Sequence of chain 1.A:
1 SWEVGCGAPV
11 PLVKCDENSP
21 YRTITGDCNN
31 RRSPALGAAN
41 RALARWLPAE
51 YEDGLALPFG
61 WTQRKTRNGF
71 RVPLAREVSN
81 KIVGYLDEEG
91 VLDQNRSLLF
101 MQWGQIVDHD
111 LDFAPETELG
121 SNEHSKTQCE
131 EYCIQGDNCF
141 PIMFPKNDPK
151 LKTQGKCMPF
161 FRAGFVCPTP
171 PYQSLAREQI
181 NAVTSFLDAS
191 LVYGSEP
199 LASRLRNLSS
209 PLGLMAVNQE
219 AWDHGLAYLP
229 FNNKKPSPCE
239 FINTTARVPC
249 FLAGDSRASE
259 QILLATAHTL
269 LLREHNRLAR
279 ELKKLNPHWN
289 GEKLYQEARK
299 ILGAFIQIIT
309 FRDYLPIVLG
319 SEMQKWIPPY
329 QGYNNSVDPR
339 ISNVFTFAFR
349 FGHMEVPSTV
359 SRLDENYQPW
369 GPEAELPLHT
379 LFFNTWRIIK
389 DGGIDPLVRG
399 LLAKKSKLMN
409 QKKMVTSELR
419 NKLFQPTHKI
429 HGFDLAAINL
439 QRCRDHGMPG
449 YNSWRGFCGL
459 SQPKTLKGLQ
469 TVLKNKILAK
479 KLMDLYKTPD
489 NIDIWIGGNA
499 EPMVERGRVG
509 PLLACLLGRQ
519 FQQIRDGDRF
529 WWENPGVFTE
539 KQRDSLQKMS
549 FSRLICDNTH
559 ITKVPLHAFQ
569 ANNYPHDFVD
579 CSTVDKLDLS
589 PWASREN

The small molecule below binds the protein below.
Small molecule (SMILES): CC(=O)N[C@@H]1[C@@H](O)[C@H](O)[C@@H](CO)O[C@H]1O

Binding-site contacts:
Ligand atom O6 contacts residue LYS388 of chain 1.A at 3.8 Å.
Ligand atom C4 contacts residue ASN241 of chain 1.A at 4.4 Å.
Ligand atom C3 contacts residue ASN241 of chain 1.A at 3.9 Å.
Ligand atom O3 contacts residue TRP384 of chain 1.A at 4.1 Å.
Ligand atom O6 contacts residue ALA244 of chain 1.A at 4.1 Å.
Ligand atom C2 contacts residue TRP384 of chain 1.A at 3.8 Å (hydrophobic).
Ligand atom O6 contacts residue TRP384 of chain 1.A at 3.9 Å.
Ligand atom C4 contacts residue TRP384 of chain 1.A at 4.4 Å (hydrophobic).
Ligand atom C5 contacts residue ASN241 of chain 1.A at 3.8 Å.
Ligand atom O7 contacts residue TRP384 of chain 1.A at 3.6 Å.
Ligand atom C7 contacts residue ASN241 of chain 1.A at 3.3 Å.
Ligand atom O7 contacts residue ASN241 of chain 1.A at 3.1 Å (h-bond).
Ligand atom C7 contacts residue TRP384 of chain 1.A at 4.4 Å (hydrophobic).
Ligand atom C1 contacts residue TRP384 of chain 1.A at 4.2 Å (hydrophobic).
Ligand atom O5 contacts residue ASN241 of chain 1.A at 2.5 Å (h-bond).
Ligand atom C3 contacts residue TRP384 of chain 1.A at 4.4 Å (hydrophobic).
Ligand atom N2 contacts residue ASN241 of chain 1.A at 2.9 Å (h-bond).
Ligand atom C2 contacts residue ASN241 of chain 1.A at 2.5 Å.
Ligand atom O5 contacts residue ALA244 of chain 1.A at 3.5 Å.
Ligand atom C1 contacts residue ALA244 of chain 1.A at 4.1 Å (hydrophobic).
Ligand atom C8 contacts residue ASN241 of chain 1.A at 4.5 Å.
Ligand atom C1 contacts residue ASN241 of chain 1.A at 1.5 Å.
Ligand atom C6 contacts residue ALA244 of chain 1.A at 4.2 Å (hydrophobic).
Ligand atom C5 contacts residue ALA244 of chain 1.A at 4.4 Å (hydrophobic).
Ligand atom C6 contacts residue LYS388 of chain 1.A at 4.2 Å.
Ligand atom O5 contacts residue TRP384 of chain 1.A at 3.8 Å.